This small molecule binds to this protein.
Small molecule (SMILES): CC(C)[C@H](NC(=O)[C@@H](NC(=O)[C@H](C)NC(=O)[C@@H]1CCCN1C(=O)[C@@H](N)Cc1ccccc1)[C@@H](C)OP(=O)(O)O)C(=O)O

Sequence of chain 1.A:
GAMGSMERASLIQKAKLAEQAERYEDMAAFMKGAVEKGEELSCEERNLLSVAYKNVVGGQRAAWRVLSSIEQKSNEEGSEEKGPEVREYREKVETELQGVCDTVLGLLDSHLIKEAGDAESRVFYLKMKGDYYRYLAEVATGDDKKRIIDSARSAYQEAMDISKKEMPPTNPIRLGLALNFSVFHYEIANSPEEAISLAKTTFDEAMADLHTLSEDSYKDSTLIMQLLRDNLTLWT

Binding-site contacts:
Ligand atom O contacts residue VAL183 of chain 1.A at 3.5 Å.
Ligand atom O3P contacts residue ARG61 of chain 1.A at 3.0 Å (salt-bridge).
Ligand atom O contacts residue LYS127 of chain 1.A at 2.8 Å (salt-bridge).
Ligand atom CA contacts residue LEU179 of chain 1.A at 3.8 Å (hydrophobic).
Ligand atom O3P contacts residue ARG134 of chain 1.A at 2.8 Å (salt-bridge).
Ligand atom CG2 contacts residue S2U1 of chain 1.C at 3.9 Å.
Ligand atom C contacts residue ASN180 of chain 1.A at 3.6 Å.
Ligand atom CG2 contacts residue ASN180 of chain 1.A at 3.7 Å.
Ligand atom CB contacts residue ASN231 of chain 1.A at 3.6 Å.
Ligand atom CA contacts residue ASN231 of chain 1.A at 3.5 Å.
Ligand atom CB contacts residue VAL183 of chain 1.A at 3.9 Å (hydrophobic).
Ligand atom OXT contacts residue S2U1 of chain 1.C at 3.6 Å.
Ligand atom O2P contacts residue TYR135 of chain 1.A at 2.6 Å (h-bond).
Ligand atom CA contacts residue ASN231 of chain 1.A at 3.7 Å.
Ligand atom N contacts residue LEU179 of chain 1.A at 3.9 Å.
Ligand atom C contacts residue ASN231 of chain 1.A at 3.7 Å.
Ligand atom O contacts residue ASN231 of chain 1.A at 3.0 Å (h-bond).
Ligand atom CB contacts residue ASN180 of chain 1.A at 3.3 Å.
Ligand atom O contacts residue LEU179 of chain 1.A at 3.4 Å.
Ligand atom C contacts residue LYS127 of chain 1.A at 3.7 Å.
Ligand atom CG2 contacts residue GLY176 of chain 1.A at 3.6 Å.
Ligand atom CG1 contacts residue LEU179 of chain 1.A at 3.8 Å (hydrophobic).
Ligand atom N contacts residue ASN180 of chain 1.A at 3.0 Å (h-bond).
Ligand atom CG contacts residue GLU187 of chain 1.A at 3.1 Å.
Ligand atom P contacts residue ARG134 of chain 1.A at 3.7 Å.
Ligand atom CG1 contacts residue LEU227 of chain 1.A at 3.4 Å (hydrophobic).
Ligand atom N contacts residue ASN231 of chain 1.A at 2.9 Å (h-bond).
Ligand atom CD contacts residue GLU187 of chain 1.A at 2.9 Å.
Ligand atom C contacts residue ASN231 of chain 1.A at 3.9 Å.
Ligand atom O contacts residue ASN180 of chain 1.A at 2.8 Å (h-bond).
Ligand atom CB contacts residue ASN231 of chain 1.A at 3.6 Å.
Ligand atom O1P contacts residue ARG61 of chain 1.A at 2.9 Å (salt-bridge).
Ligand atom CG2 contacts residue VAL183 of chain 1.A at 3.6 Å (hydrophobic).
Ligand atom CB contacts residue TRP235 of chain 1.A at 3.8 Å (hydrophobic).
Ligand atom CG2 contacts residue ARG134 of chain 1.A at 3.9 Å.
Ligand atom P contacts residue TYR135 of chain 1.A at 3.8 Å.
Ligand atom P contacts residue ARG61 of chain 1.A at 3.7 Å.
Ligand atom O2P contacts residue ARG134 of chain 1.A at 2.9 Å (salt-bridge).
Ligand atom C contacts residue ASN180 of chain 1.A at 3.9 Å.
Ligand atom CA contacts residue ASN180 of chain 1.A at 3.2 Å.